Sequence of chain 1.A:
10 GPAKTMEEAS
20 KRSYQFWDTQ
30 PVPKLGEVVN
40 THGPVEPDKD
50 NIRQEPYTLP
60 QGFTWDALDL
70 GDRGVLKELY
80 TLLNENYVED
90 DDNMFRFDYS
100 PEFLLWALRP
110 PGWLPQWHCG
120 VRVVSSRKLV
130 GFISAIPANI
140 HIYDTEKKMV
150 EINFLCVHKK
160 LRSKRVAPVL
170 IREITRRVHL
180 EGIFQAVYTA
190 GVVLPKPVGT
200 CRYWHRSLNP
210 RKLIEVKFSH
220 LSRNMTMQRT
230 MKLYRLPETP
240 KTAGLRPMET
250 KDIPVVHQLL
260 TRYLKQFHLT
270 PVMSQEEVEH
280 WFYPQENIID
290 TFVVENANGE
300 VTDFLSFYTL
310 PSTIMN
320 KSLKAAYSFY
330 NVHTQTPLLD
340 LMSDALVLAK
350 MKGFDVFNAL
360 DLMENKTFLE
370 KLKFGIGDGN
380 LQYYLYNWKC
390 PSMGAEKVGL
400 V

A protein and the small-molecule ligand that binds it are described below.
Small molecule (SMILES): C[C@H](NC(=O)[C@@H]1CCCN1C(=O)[C@H](CCCCN)NC(=O)[C@H](CO)NC(=O)[C@H](Cc1ccccc1)NC(=O)[C@H](CS)NC(=O)[C@H](CC(N)=O)NC(=O)CN)C(=O)O

Binding-site contacts:
Ligand atom CA contacts residue ILE375 of chain 1.A at 3.2 Å (hydrophobic).
Ligand atom OG contacts residue ASP377 of chain 1.A at 3.3 Å (salt-bridge).
Ligand atom CD1 contacts residue ASP89 of chain 1.A at 3.4 Å.
Ligand atom O contacts residue VAL87 of chain 1.A at 3.4 Å.
Ligand atom OG contacts residue GLY376 of chain 1.A at 3.3 Å.
Ligand atom CZ contacts residue PHE94 of chain 1.A at 3.4 Å (hydrophobic).
Ligand atom CA contacts residue HIS204 of chain 1.A at 3.3 Å.
Ligand atom N contacts residue MYA1 of chain 1.J at 3.3 Å.
Ligand atom CB contacts residue TYR202 of chain 1.A at 3.5 Å (hydrophobic).
Ligand atom O contacts residue ALA189 of chain 1.A at 3.5 Å (h-bond).
Ligand atom CA contacts residue ASN152 of chain 1.A at 3.1 Å.
Ligand atom O contacts residue GLY376 of chain 1.A at 3.1 Å.
Ligand atom NZ contacts residue ASP89 of chain 1.A at 3.5 Å (salt-bridge).
Ligand atom C contacts residue ILE375 of chain 1.A at 3.5 Å (hydrophobic).
Ligand atom N contacts residue ILE375 of chain 1.A at 2.8 Å (h-bond).
Ligand atom N contacts residue HIS204 of chain 1.A at 3.1 Å (h-bond).
Ligand atom ND2 contacts residue TYR307 of chain 1.A at 3.3 Å (h-bond).
Ligand atom C contacts residue HIS204 of chain 1.A at 3.3 Å.
Ligand atom NZ contacts residue ASP377 of chain 1.A at 2.9 Å (salt-bridge).
Ligand atom O contacts residue HIS204 of chain 1.A at 3.2 Å.
Ligand atom C contacts residue THR188 of chain 1.A at 3.4 Å.
Ligand atom CE2 contacts residue SER311 of chain 1.A at 2.9 Å.
Ligand atom CD2 contacts residue PHE96 of chain 1.A at 3.5 Å (hydrophobic).
Ligand atom OG contacts residue HIS204 of chain 1.A at 3.0 Å (h-bond).
Ligand atom CB contacts residue HIS204 of chain 1.A at 3.5 Å.
Ligand atom N contacts residue VAL87 of chain 1.A at 3.5 Å.
Ligand atom O contacts residue ASP377 of chain 1.A at 2.8 Å (salt-bridge).
Ligand atom CA contacts residue MYA1 of chain 1.J at 3.2 Å.
Ligand atom CD2 contacts residue SER311 of chain 1.A at 3.5 Å.
Ligand atom N contacts residue ASN152 of chain 1.A at 3.1 Å (h-bond).
Ligand atom CG contacts residue TYR202 of chain 1.A at 3.5 Å (hydrophobic).
Ligand atom N contacts residue THR188 of chain 1.A at 3.5 Å (h-bond).
Ligand atom OG contacts residue GLY378 of chain 1.A at 3.0 Å (h-bond).
Ligand atom N contacts residue ASP377 of chain 1.A at 3.2 Å (salt-bridge).
Ligand atom NZ contacts residue ASP91 of chain 1.A at 3.0 Å (salt-bridge).
Ligand atom O contacts residue THR188 of chain 1.A at 2.6 Å (h-bond).
Ligand atom CA contacts residue TYR86 of chain 1.A at 3.4 Å (hydrophobic).
Ligand atom CD contacts residue PHE217 of chain 1.A at 3.4 Å (hydrophobic).
Ligand atom OD1 contacts residue TYR202 of chain 1.A at 2.8 Å (h-bond).
Ligand atom CB contacts residue GLY190 of chain 1.A at 3.5 Å.